The protein below binds the small molecule below.
Small molecule (SMILES): Cc1ncc(COP(=O)(O)O)c(/C=N\CC[C@H](N)C(=O)O)c1O

Binding-site contacts:
Ligand atom P contacts residue ARG192 of chain 1.C at 3.7 Å.
Ligand atom OP3 contacts residue ARG192 of chain 1.C at 2.9 Å (salt-bridge).
Ligand atom C4A contacts residue LYS626 of chain 1.G at 2.3 Å.
Ligand atom C5 contacts residue TYR187 of chain 1.C at 3.2 Å (hydrophobic).
Ligand atom OP1 contacts residue TYR187 of chain 1.C at 2.6 Å (h-bond).
Ligand atom N1 contacts residue TYR187 of chain 1.C at 3.4 Å.
Ligand atom N contacts residue GLU81 of chain 1.C at 3.6 Å (salt-bridge).
Ligand atom CG contacts residue TYR160 of chain 1.C at 3.3 Å (hydrophobic).
Ligand atom O3 contacts residue ASN223 of chain 1.C at 2.9 Å (h-bond).
Ligand atom OP2 contacts residue GLN113 of chain 1.C at 3.4 Å (h-bond).
Ligand atom OP1 contacts residue ARG192 of chain 1.C at 2.9 Å (salt-bridge).
Ligand atom OP2 contacts residue SER114 of chain 1.C at 2.7 Å (h-bond).
Ligand atom C contacts residue ARG294 of chain 1.C at 3.5 Å.
Ligand atom ND contacts residue LYS626 of chain 1.G at 2.9 Å (salt-bridge).
Ligand atom OP3 contacts residue GLY112 of chain 1.C at 3.0 Å (h-bond).
Ligand atom O contacts residue HIS222 of chain 1.C at 3.3 Å (h-bond).
Ligand atom C6 contacts residue TYR160 of chain 1.C at 3.6 Å (hydrophobic).
Ligand atom P contacts residue SER114 of chain 1.C at 3.4 Å.
Ligand atom C6 contacts residue TYR187 of chain 1.C at 3.4 Å (hydrophobic).
Ligand atom OP1 contacts residue SER114 of chain 1.C at 2.8 Å (h-bond).
Ligand atom C2A contacts residue SER162 of chain 1.C at 3.6 Å.
Ligand atom O contacts residue ARG294 of chain 1.C at 2.9 Å (salt-bridge).
Ligand atom O3 contacts residue HIS222 of chain 1.C at 2.8 Å (h-bond).
Ligand atom OP2 contacts residue ARG109 of chain 1.C at 2.6 Å (salt-bridge).
Ligand atom OXT contacts residue GLN296 of chain 1.C at 2.7 Å (h-bond).
Ligand atom C2 contacts residue SER162 of chain 1.C at 3.4 Å.
Ligand atom O contacts residue HIS182 of chain 1.C at 3.0 Å (h-bond).
Ligand atom O3 contacts residue LYS626 of chain 1.G at 3.6 Å (salt-bridge).
Ligand atom C5A contacts residue TYR187 of chain 1.C at 3.4 Å (hydrophobic).
Ligand atom OXT contacts residue ARG294 of chain 1.C at 2.9 Å (salt-bridge).
Ligand atom CB contacts residue TYR160 of chain 1.C at 3.1 Å (hydrophobic).
Ligand atom C4 contacts residue TYR187 of chain 1.C at 3.7 Å (hydrophobic).
Ligand atom C2 contacts residue TYR187 of chain 1.C at 3.6 Å (hydrophobic).
Ligand atom N1 contacts residue TYR160 of chain 1.C at 3.5 Å.
Ligand atom OXT contacts residue GLU81 of chain 1.C at 3.0 Å (salt-bridge).
Ligand atom C6 contacts residue SER162 of chain 1.C at 3.3 Å.
Ligand atom C4 contacts residue LYS626 of chain 1.G at 3.1 Å.
Ligand atom CB contacts residue HIS222 of chain 1.C at 3.4 Å.
Ligand atom N1 contacts residue SER162 of chain 1.C at 2.5 Å (h-bond).
Ligand atom C3 contacts residue TYR187 of chain 1.C at 3.5 Å (hydrophobic).

Sequence of chain 1.G:
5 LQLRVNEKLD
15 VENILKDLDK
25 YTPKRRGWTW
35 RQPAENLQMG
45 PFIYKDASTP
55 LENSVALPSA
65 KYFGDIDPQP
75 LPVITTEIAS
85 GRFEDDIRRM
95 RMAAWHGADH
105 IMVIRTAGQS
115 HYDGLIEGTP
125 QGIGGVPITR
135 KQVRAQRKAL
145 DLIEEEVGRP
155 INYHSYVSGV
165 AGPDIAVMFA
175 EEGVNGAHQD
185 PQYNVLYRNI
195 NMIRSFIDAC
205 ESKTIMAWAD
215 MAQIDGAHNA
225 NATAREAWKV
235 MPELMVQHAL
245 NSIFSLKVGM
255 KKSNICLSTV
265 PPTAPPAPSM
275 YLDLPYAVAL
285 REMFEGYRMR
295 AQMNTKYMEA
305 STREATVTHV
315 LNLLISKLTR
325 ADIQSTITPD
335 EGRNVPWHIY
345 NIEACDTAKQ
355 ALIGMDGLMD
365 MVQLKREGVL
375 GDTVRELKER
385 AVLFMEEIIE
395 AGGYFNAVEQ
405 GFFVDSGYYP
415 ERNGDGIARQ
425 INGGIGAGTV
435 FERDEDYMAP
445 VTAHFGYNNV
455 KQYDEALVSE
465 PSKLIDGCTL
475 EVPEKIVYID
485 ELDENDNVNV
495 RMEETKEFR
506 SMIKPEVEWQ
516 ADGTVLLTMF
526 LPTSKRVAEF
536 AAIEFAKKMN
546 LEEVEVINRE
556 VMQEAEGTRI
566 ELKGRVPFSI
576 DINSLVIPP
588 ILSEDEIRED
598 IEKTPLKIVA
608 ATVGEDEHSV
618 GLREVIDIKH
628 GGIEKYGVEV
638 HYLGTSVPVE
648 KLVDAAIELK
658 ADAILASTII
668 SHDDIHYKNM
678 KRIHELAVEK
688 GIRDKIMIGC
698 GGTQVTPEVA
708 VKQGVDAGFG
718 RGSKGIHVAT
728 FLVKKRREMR

Sequence of chain 1.C:
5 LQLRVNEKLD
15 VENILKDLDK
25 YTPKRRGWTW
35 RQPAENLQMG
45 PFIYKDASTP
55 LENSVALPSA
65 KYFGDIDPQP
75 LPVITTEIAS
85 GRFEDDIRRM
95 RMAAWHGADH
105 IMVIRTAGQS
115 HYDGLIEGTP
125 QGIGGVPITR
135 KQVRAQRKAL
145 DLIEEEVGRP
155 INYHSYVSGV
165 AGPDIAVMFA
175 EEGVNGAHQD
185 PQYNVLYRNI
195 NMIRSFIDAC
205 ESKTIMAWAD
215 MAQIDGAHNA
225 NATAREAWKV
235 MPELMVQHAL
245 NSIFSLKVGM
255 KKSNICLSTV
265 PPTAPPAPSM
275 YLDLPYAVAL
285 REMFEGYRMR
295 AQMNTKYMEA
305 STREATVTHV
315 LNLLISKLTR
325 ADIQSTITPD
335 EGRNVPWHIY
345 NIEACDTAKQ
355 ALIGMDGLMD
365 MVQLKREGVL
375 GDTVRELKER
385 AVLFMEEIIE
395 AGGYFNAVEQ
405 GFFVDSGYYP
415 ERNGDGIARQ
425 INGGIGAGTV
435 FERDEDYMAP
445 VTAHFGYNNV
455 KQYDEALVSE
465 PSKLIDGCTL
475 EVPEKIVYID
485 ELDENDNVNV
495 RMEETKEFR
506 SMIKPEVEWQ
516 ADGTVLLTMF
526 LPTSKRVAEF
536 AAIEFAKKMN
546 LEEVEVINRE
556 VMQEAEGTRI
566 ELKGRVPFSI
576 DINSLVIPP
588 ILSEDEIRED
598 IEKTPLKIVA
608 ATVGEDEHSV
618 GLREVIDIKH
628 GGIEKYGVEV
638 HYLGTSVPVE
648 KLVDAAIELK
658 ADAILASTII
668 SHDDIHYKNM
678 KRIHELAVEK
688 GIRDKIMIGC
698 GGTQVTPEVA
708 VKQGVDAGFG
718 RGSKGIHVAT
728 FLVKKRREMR